Sequence of chain 1.C:
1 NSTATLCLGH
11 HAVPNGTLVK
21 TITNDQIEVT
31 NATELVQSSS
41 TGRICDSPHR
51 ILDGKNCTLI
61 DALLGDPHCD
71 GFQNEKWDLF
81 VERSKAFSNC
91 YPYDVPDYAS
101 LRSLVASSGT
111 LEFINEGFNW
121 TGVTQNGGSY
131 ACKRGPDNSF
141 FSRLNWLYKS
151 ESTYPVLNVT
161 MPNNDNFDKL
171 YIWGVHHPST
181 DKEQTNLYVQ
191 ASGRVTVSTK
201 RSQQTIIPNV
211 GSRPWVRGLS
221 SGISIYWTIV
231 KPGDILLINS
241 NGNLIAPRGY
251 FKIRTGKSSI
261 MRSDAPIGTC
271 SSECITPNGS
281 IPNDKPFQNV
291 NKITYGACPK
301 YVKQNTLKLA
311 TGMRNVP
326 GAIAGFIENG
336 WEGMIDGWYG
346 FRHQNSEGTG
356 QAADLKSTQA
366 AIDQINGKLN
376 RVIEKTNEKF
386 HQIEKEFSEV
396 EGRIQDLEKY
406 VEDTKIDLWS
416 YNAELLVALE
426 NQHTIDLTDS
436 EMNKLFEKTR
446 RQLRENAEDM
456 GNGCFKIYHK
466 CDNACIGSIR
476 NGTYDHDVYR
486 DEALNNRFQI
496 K

Binding-site contacts:
Ligand atom C2 contacts residue ASN158 of chain 1.A at 2.5 Å.
Ligand atom O3 contacts residue TRP215 of chain 1.C at 4.2 Å.
Ligand atom C6 contacts residue TRP215 of chain 1.C at 3.7 Å (hydrophobic).
Ligand atom O4 contacts residue TRP215 of chain 1.C at 4.2 Å.
Ligand atom O7 contacts residue ASN158 of chain 1.A at 3.5 Å (h-bond).
Ligand atom C7 contacts residue ASN158 of chain 1.A at 3.5 Å.
Ligand atom C5 contacts residue TRP215 of chain 1.C at 4.2 Å (hydrophobic).
Ligand atom C1 contacts residue TRP215 of chain 1.C at 4.3 Å (hydrophobic).
Ligand atom N2 contacts residue SER220 of chain 1.C at 4.3 Å.
Ligand atom N2 contacts residue ASN158 of chain 1.A at 3.1 Å (h-bond).
Ligand atom C8 contacts residue SER179 of chain 1.C at 3.1 Å.
Ligand atom O7 contacts residue ILE235 of chain 1.A at 4.1 Å.
Ligand atom O5 contacts residue SER220 of chain 1.C at 4.2 Å.
Ligand atom C5 contacts residue THR160 of chain 1.A at 4.0 Å.
Ligand atom O5 contacts residue TRP215 of chain 1.C at 4.5 Å.
Ligand atom C1 contacts residue TRP215 of chain 1.C at 3.9 Å (hydrophobic).
Ligand atom C6 contacts residue THR160 of chain 1.A at 3.7 Å.
Ligand atom C5 contacts residue TRP215 of chain 1.C at 4.0 Å (hydrophobic).
Ligand atom C4 contacts residue TRP215 of chain 1.C at 3.7 Å (hydrophobic).
Ligand atom C3 contacts residue SER220 of chain 1.C at 3.7 Å.
Ligand atom C8 contacts residue THR160 of chain 1.A at 4.4 Å.
Ligand atom O5 contacts residue THR160 of chain 1.A at 4.3 Å.
Ligand atom O3 contacts residue SER220 of chain 1.C at 2.8 Å (h-bond).
Ligand atom O6 contacts residue ASN158 of chain 1.A at 4.4 Å.
Ligand atom O7 contacts residue TRP215 of chain 1.C at 3.6 Å.
Ligand atom C8 contacts residue ILE235 of chain 1.A at 3.5 Å (hydrophobic).
Ligand atom C3 contacts residue ASN158 of chain 1.A at 3.9 Å.
Ligand atom C3 contacts residue TRP215 of chain 1.C at 4.1 Å (hydrophobic).
Ligand atom C5 contacts residue ASN158 of chain 1.A at 3.6 Å.
Ligand atom C3 contacts residue TRP215 of chain 1.C at 4.4 Å (hydrophobic).
Ligand atom C7 contacts residue ILE235 of chain 1.A at 4.3 Å (hydrophobic).
Ligand atom C2 contacts residue TRP215 of chain 1.C at 3.9 Å (hydrophobic).
Ligand atom O5 contacts residue TRP215 of chain 1.C at 3.8 Å.
Ligand atom C2 contacts residue TRP215 of chain 1.C at 4.4 Å (hydrophobic).
Ligand atom O5 contacts residue ASN158 of chain 1.A at 2.3 Å (h-bond).
Ligand atom C1 contacts residue ASN158 of chain 1.A at 1.5 Å.
Ligand atom C4 contacts residue ASN158 of chain 1.A at 4.2 Å.
Ligand atom O6 contacts residue THR160 of chain 1.A at 3.1 Å (h-bond).
Ligand atom C8 contacts residue GLY211 of chain 1.C at 4.0 Å.

A small-molecule ligand and the protein it binds are described below.
Small molecule (SMILES): CC(=O)N[C@H]1[C@H](O[C@H]2[C@H](O)[C@@H](NC(C)=O)CO[C@@H]2CO)O[C@H](CO)[C@@H](O[C@@H]2O[C@H](CO)[C@@H](O)[C@H](O)[C@@H]2O)[C@@H]1O

Sequence of chain 1.A:
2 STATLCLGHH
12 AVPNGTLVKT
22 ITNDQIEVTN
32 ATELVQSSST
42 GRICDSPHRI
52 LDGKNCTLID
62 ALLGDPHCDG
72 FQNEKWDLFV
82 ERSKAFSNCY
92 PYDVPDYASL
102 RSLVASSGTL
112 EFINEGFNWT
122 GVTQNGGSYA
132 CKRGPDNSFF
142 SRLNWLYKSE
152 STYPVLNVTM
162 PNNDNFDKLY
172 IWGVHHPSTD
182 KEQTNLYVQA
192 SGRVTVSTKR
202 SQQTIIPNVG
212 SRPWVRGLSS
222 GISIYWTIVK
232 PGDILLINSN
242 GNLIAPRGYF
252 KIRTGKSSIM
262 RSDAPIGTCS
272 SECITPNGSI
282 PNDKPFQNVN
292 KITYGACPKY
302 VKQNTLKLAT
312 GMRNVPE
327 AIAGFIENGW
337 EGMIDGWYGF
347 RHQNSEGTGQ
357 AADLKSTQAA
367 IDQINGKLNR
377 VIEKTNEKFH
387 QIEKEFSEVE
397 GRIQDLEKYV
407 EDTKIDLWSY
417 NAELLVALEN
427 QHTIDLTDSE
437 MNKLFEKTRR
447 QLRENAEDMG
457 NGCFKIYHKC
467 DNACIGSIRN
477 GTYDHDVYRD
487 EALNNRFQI